This small molecule binds to this protein.
Small molecule (SMILES): CCOc1ccc(S(=O)(=O)Nc2cc(CC(C)=O)c(NS(=O)(=O)c3ccc(OCC)cc3)c3ccccc23)cc1

Binding-site contacts:
Ligand atom O6 contacts residue SER65 of chain 1.B at 3.3 Å (h-bond).
Ligand atom C21 contacts residue TYR36 of chain 1.B at 3.5 Å (hydrophobic).
Ligand atom C26 contacts residue TYR274 of chain 1.B at 3.4 Å (hydrophobic).
Ligand atom C7 contacts residue ARG117 of chain 1.B at 3.3 Å.
Ligand atom C10 contacts residue SER257 of chain 1.B at 3.8 Å.
Ligand atom C40 contacts residue ALA258 of chain 1.B at 3.8 Å (hydrophobic).
Ligand atom C6 contacts residue ARG117 of chain 1.B at 3.7 Å.
Ligand atom C14 contacts residue ARG185 of chain 1.B at 3.7 Å.
Ligand atom C3 contacts residue ARG117 of chain 1.B at 3.3 Å.
Ligand atom C39 contacts residue ALA258 of chain 1.B at 3.8 Å (hydrophobic).
Ligand atom C18 contacts residue SER304 of chain 1.B at 3.3 Å.
Ligand atom C8 contacts residue ARG117 of chain 1.B at 3.5 Å.
Ligand atom O8 contacts residue PHE279 of chain 1.B at 3.6 Å.
Ligand atom C2 contacts residue ARG117 of chain 1.B at 3.5 Å.
Ligand atom C22 contacts residue TYR36 of chain 1.B at 3.5 Å (hydrophobic).
Ligand atom O5 contacts residue GLY305 of chain 1.B at 3.3 Å (h-bond).
Ligand atom C10 contacts residue TYR227 of chain 1.B at 3.7 Å (hydrophobic).
Ligand atom O5 contacts residue ALA258 of chain 1.B at 3.6 Å.
Ligand atom C20 contacts residue PHE279 of chain 1.B at 3.7 Å (hydrophobic).
Ligand atom C13 contacts residue TYR227 of chain 1.B at 3.6 Å (hydrophobic).
Ligand atom C25 contacts residue PHE279 of chain 1.B at 3.8 Å (hydrophobic).
Ligand atom O2 contacts residue SER257 of chain 1.B at 3.3 Å.
Ligand atom S2 contacts residue SER304 of chain 1.B at 3.6 Å (h-bond).
Ligand atom O1 contacts residue GLY211 of chain 1.B at 3.5 Å (h-bond).
Ligand atom C11 contacts residue TYR227 of chain 1.B at 3.6 Å (hydrophobic).
Ligand atom C12 contacts residue TYR227 of chain 1.B at 3.4 Å (hydrophobic).
Ligand atom C14 contacts residue TYR227 of chain 1.B at 3.8 Å (hydrophobic).
Ligand atom C17 contacts residue SER304 of chain 1.B at 3.5 Å.
Ligand atom C4 contacts residue ARG117 of chain 1.B at 3.6 Å.
Ligand atom O5 contacts residue SER304 of chain 1.B at 2.8 Å (h-bond).
Ligand atom O7 contacts residue TYR227 of chain 1.B at 3.3 Å.
Ligand atom C37 contacts residue ARG117 of chain 1.B at 3.6 Å.
Ligand atom C25 contacts residue TYR274 of chain 1.B at 3.5 Å (hydrophobic).
Ligand atom C24 contacts residue TYR227 of chain 1.B at 3.1 Å (hydrophobic).
Ligand atom O6 contacts residue TYR36 of chain 1.B at 3.2 Å.
Ligand atom C23 contacts residue TYR227 of chain 1.B at 3.4 Å (hydrophobic).
Ligand atom C6 contacts residue ALA258 of chain 1.B at 3.8 Å (hydrophobic).
Ligand atom O1 contacts residue SER210 of chain 1.B at 2.6 Å (h-bond).
Ligand atom N1 contacts residue ARG117 of chain 1.B at 3.8 Å.
Ligand atom C5 contacts residue ARG117 of chain 1.B at 3.7 Å.

Sequence of chain 1.B:
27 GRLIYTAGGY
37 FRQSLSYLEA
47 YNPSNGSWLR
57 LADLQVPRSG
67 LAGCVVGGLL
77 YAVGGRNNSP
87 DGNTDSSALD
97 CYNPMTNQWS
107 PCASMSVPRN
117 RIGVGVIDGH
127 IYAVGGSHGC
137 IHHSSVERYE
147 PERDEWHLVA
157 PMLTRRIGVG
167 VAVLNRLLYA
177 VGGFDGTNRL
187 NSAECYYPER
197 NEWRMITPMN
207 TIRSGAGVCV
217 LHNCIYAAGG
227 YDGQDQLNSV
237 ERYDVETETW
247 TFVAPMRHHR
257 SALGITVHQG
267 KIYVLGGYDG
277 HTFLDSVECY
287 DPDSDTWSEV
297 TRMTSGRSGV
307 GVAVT